Sequence of chain 1.A:
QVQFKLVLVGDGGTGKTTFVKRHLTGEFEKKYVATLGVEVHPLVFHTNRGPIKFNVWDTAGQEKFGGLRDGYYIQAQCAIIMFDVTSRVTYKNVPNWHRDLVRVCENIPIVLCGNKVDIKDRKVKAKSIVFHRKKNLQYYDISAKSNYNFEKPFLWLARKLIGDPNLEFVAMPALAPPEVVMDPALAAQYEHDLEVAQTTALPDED

A protein and the small-molecule ligand that binds it are described below.
Small molecule (SMILES): Nc1nc2c(ncn2[C@@H]2O[C@H](CO[P](=O)(O)O[P](=O)(O)NP(=O)(O)O)[C@@H](O)[C@H]2O)c(=O)[nH]1

Sequence of chain 1.C:
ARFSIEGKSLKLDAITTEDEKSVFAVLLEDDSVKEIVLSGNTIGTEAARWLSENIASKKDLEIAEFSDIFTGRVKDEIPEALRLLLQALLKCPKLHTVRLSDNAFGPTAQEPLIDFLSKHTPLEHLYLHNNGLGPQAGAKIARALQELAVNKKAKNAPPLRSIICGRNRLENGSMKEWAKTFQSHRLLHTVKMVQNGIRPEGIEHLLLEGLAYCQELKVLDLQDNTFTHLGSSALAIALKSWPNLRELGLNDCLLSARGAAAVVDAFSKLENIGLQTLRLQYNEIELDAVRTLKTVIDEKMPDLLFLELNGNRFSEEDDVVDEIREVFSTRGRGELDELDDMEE

Binding-site contacts:
Ligand atom N3B contacts residue TYR39 of chain 1.A at 3.5 Å.
Ligand atom O6 contacts residue ASN122 of chain 1.A at 3.5 Å (h-bond).
Ligand atom O6 contacts residue SER150 of chain 1.A at 3.3 Å (h-bond).
Ligand atom O1G contacts residue THR42 of chain 1.A at 2.8 Å (h-bond).
Ligand atom N2 contacts residue ILE126 of chain 1.A at 2.9 Å.
Ligand atom O2G contacts residue LYS23 of chain 1.A at 2.9 Å (salt-bridge).
Ligand atom N2 contacts residue ASP125 of chain 1.A at 3.4 Å (salt-bridge).
Ligand atom O1B contacts residue LYS23 of chain 1.A at 2.9 Å (salt-bridge).
Ligand atom N1 contacts residue LYS152 of chain 1.A at 3.6 Å.
Ligand atom O2' contacts residue LYS37 of chain 1.A at 3.2 Å.
Ligand atom O2B contacts residue THR24 of chain 1.A at 3.1 Å (h-bond).
Ligand atom N3B contacts residue GLY20 of chain 1.A at 3.0 Å (h-bond).
Ligand atom O1G contacts residue MG1 of chain 1.M at 2.0 Å.
Ligand atom O1A contacts residue THR24 of chain 1.A at 3.1 Å (h-bond).
Ligand atom O2' contacts residue GLU36 of chain 1.A at 3.0 Å (salt-bridge).
Ligand atom O6 contacts residue LYS123 of chain 1.A at 3.5 Å.
Ligand atom O2A contacts residue TYR39 of chain 1.A at 3.2 Å.
Ligand atom C6 contacts residue LYS123 of chain 1.A at 3.5 Å.
Ligand atom PB contacts residue MG1 of chain 1.M at 3.1 Å.
Ligand atom N7 contacts residue ASN122 of chain 1.A at 3.2 Å (h-bond).
Ligand atom O2G contacts residue GLY68 of chain 1.A at 2.8 Å (h-bond).
Ligand atom PA contacts residue THR25 of chain 1.A at 3.4 Å.
Ligand atom C2' contacts residue GLU36 of chain 1.A at 3.5 Å.
Ligand atom O2B contacts residue MG1 of chain 1.M at 1.9 Å.
Ligand atom O6 contacts residue LYS152 of chain 1.A at 3.3 Å (salt-bridge).
Ligand atom O5' contacts residue THR25 of chain 1.A at 3.1 Å (h-bond).
Ligand atom O6 contacts residue ASP125 of chain 1.A at 3.2 Å (salt-bridge).
Ligand atom N1 contacts residue ASP125 of chain 1.A at 2.8 Å (salt-bridge).
Ligand atom O3G contacts residue TYR39 of chain 1.A at 2.7 Å (h-bond).
Ligand atom O3A contacts residue GLY22 of chain 1.A at 3.5 Å (h-bond).
Ligand atom PG contacts residue MG1 of chain 1.M at 3.1 Å.
Ligand atom O3' contacts residue LYS37 of chain 1.A at 3.2 Å (salt-bridge).
Ligand atom O1B contacts residue GLY22 of chain 1.A at 3.1 Å (h-bond).
Ligand atom O3G contacts residue GLN69 of chain 1.A at 3.2 Å (h-bond).
Ligand atom O1A contacts residue THR25 of chain 1.A at 2.7 Å (h-bond).
Ligand atom C6 contacts residue ASP125 of chain 1.A at 3.5 Å.
Ligand atom N3B contacts residue MG1 of chain 1.M at 3.4 Å.
Ligand atom N2 contacts residue LYS152 of chain 1.A at 3.6 Å.
Ligand atom O1A contacts residue GLY22 of chain 1.A at 3.5 Å.
Ligand atom O6 contacts residue ALA151 of chain 1.A at 3.2 Å (h-bond).